Binding-site contacts:
Ligand atom N contacts residue GLN30 of chain 1.C at 2.9 Å (h-bond).
Ligand atom N contacts residue ASN198 of chain 1.C at 3.2 Å (h-bond).
Ligand atom O contacts residue ASN198 of chain 1.C at 3.0 Å (h-bond).
Ligand atom NE contacts residue GLU107 of chain 1.C at 2.9 Å (salt-bridge).
Ligand atom NH1 contacts residue GLU191 of chain 1.C at 2.7 Å (salt-bridge).
Ligand atom CG contacts residue SER159 of chain 1.C at 3.2 Å.
Ligand atom N contacts residue ASN198 of chain 1.C at 3.1 Å (h-bond).
Ligand atom CD contacts residue SER75 of chain 1.C at 3.4 Å.
Ligand atom N contacts residue ASN114 of chain 1.C at 2.9 Å (h-bond).
Ligand atom NZ contacts residue GLY160 of chain 1.C at 3.4 Å (h-bond).
Ligand atom N contacts residue ASN156 of chain 1.C at 3.0 Å (h-bond).
Ligand atom NH1 contacts residue TRP194 of chain 1.C at 3.0 Å.
Ligand atom NZ contacts residue SER117 of chain 1.C at 2.8 Å (h-bond).
Ligand atom NH2 contacts residue GLU107 of chain 1.C at 2.9 Å (salt-bridge).
Ligand atom O contacts residue ASN114 of chain 1.C at 2.9 Å (h-bond).
Ligand atom NH1 contacts residue GLU65 of chain 1.C at 2.8 Å (salt-bridge).
Ligand atom NH2 contacts residue SER197 of chain 1.C at 2.6 Å (h-bond).
Ligand atom NE contacts residue TRP194 of chain 1.C at 3.5 Å.
Ligand atom O contacts residue GLN30 of chain 1.C at 3.0 Å (h-bond).
Ligand atom CA contacts residue ASN72 of chain 1.C at 3.4 Å.
Ligand atom CA contacts residue ASN114 of chain 1.C at 3.4 Å.
Ligand atom NH1 contacts residue GLU233 of chain 1.C at 3.3 Å (salt-bridge).
Ligand atom N contacts residue SER201 of chain 1.C at 3.5 Å (h-bond).
Ligand atom CE contacts residue GLY76 of chain 1.C at 3.3 Å.
Ligand atom NH2 contacts residue ARG26 of chain 1.C at 3.3 Å (salt-bridge).
Ligand atom NZ contacts residue GLY118 of chain 1.C at 2.8 Å (h-bond).
Ligand atom NZ contacts residue SER201 of chain 1.C at 3.0 Å (h-bond).
Ligand atom CA contacts residue GLN30 of chain 1.C at 3.4 Å.
Ligand atom O contacts residue ASN156 of chain 1.C at 2.9 Å (h-bond).
Ligand atom CD contacts residue TRP194 of chain 1.C at 3.4 Å (hydrophobic).
Ligand atom NH2 contacts residue GLU65 of chain 1.C at 2.7 Å (salt-bridge).
Ligand atom NH2 contacts residue GLU233 of chain 1.C at 2.9 Å (salt-bridge).
Ligand atom CZ contacts residue ARG26 of chain 1.C at 3.4 Å.
Ligand atom CG contacts residue SER117 of chain 1.C at 3.2 Å.
Ligand atom N contacts residue ASN72 of chain 1.C at 2.8 Å (h-bond).
Ligand atom CE contacts residue SER75 of chain 1.C at 3.4 Å.
Ligand atom NZ contacts residue SER33 of chain 1.C at 3.1 Å (h-bond).
Ligand atom O contacts residue ASN72 of chain 1.C at 2.9 Å (h-bond).
Ligand atom CA contacts residue ASN156 of chain 1.C at 3.2 Å.
Ligand atom NZ contacts residue SER159 of chain 1.C at 2.9 Å (h-bond).

Sequence of chain 1.C:
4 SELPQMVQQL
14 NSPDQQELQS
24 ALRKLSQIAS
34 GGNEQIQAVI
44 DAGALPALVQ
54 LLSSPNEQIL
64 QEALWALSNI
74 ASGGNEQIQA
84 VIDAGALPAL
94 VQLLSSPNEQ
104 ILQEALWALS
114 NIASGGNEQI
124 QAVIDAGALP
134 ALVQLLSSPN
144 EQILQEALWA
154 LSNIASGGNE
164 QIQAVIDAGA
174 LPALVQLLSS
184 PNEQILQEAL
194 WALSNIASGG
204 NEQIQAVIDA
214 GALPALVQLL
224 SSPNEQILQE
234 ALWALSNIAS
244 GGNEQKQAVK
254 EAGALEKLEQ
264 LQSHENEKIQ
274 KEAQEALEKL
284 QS

This protein binds this small molecule.
Small molecule (SMILES): NCCCC[C@H](NC(=O)[C@H](CCCN=C(N)N)NC(=O)[C@H](CCCCN)NC(=O)[C@H](CCCN=C(N)N)NC(=O)[C@H](CCCCN)NC(=O)[C@H](CCCN=C(N)N)NC(=O)[C@H](CCCCN)NC(=O)[C@H](CCCN=C(N)N)NC(=O)[C@@H](N)CCCCN)C(=O)N[C@@H](CCCN=C(N)N)C(=O)O